The protein below binds the small molecule below.
Small molecule (SMILES): Cc1cc(CCCCCCCOc2ccc(C3=NCCO3)cc2)on1

Sequence of chain 41.C:
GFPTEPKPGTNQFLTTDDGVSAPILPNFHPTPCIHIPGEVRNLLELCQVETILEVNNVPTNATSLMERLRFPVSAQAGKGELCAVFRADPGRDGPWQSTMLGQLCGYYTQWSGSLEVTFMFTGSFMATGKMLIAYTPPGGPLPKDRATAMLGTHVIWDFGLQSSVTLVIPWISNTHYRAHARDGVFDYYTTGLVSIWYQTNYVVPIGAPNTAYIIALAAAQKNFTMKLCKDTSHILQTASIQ

Binding-site contacts:
Ligand atom C2B contacts residue TYR201 of chain 41.A at 3.5 Å (hydrophobic).
Ligand atom C4B contacts residue ILE113 of chain 41.A at 4.0 Å (hydrophobic).
Ligand atom C3B contacts residue TRP203 of chain 41.A at 3.1 Å (hydrophobic).
Ligand atom C5A contacts residue ASP112 of chain 41.A at 4.0 Å.
Ligand atom C31 contacts residue ILE24 of chain 41.C at 3.6 Å (hydrophobic).
Ligand atom C2A contacts residue TRP203 of chain 41.A at 3.6 Å (hydrophobic).
Ligand atom N2 contacts residue PHE233 of chain 41.A at 3.7 Å.
Ligand atom C3B contacts residue ASN228 of chain 41.A at 4.0 Å.
Ligand atom C5B contacts residue ASP112 of chain 41.A at 4.0 Å.
Ligand atom O1 contacts residue PHE233 of chain 41.A at 3.1 Å.
Ligand atom C5A contacts residue ASN228 of chain 41.A at 4.0 Å.
Ligand atom C31 contacts residue PRO177 of chain 41.A at 3.9 Å (hydrophobic).
Ligand atom C4C contacts residue VAL192 of chain 41.A at 3.5 Å (hydrophobic).
Ligand atom C2C contacts residue VAL192 of chain 41.A at 3.7 Å (hydrophobic).
Ligand atom C4A contacts residue THR114 of chain 41.A at 3.5 Å.
Ligand atom C4B contacts residue TRP203 of chain 41.A at 3.5 Å (hydrophobic).
Ligand atom O1A contacts residue TRP203 of chain 41.A at 3.3 Å.
Ligand atom N3A contacts residue THR114 of chain 41.A at 4.0 Å.
Ligand atom C2C contacts residue PHE155 of chain 41.A at 3.9 Å (hydrophobic).
Ligand atom C5C contacts residue PHE135 of chain 41.A at 3.5 Å (hydrophobic).
Ligand atom N3A contacts residue ILE113 of chain 41.A at 3.8 Å.
Ligand atom O1B contacts residue TYR201 of chain 41.A at 3.4 Å.
Ligand atom C4C contacts residue PHE135 of chain 41.A at 3.8 Å (hydrophobic).
Ligand atom C4A contacts residue ASP112 of chain 41.A at 2.6 Å.
Ligand atom N3A contacts residue ASP112 of chain 41.A at 2.5 Å (salt-bridge).
Ligand atom C6C contacts residue TYR201 of chain 41.A at 3.9 Å (hydrophobic).
Ligand atom C2B contacts residue TRP203 of chain 41.A at 4.0 Å (hydrophobic).
Ligand atom N2 contacts residue PHE155 of chain 41.A at 3.5 Å.
Ligand atom C5B contacts residue ILE113 of chain 41.A at 3.5 Å (hydrophobic).
Ligand atom O1A contacts residue ASN228 of chain 41.A at 3.7 Å.
Ligand atom C5B contacts residue ILE111 of chain 41.A at 3.9 Å (hydrophobic).
Ligand atom C4 contacts residue ILE24 of chain 41.C at 4.0 Å (hydrophobic).
Ligand atom C3C contacts residue PHE135 of chain 41.A at 3.8 Å (hydrophobic).
Ligand atom C2A contacts residue ASP112 of chain 41.A at 3.8 Å.
Ligand atom C5 contacts residue PHE155 of chain 41.A at 3.9 Å (hydrophobic).
Ligand atom C5 contacts residue PHE233 of chain 41.A at 4.0 Å (hydrophobic).
Ligand atom O1 contacts residue PHE155 of chain 41.A at 3.4 Å.
Ligand atom C5C contacts residue ILE111 of chain 41.A at 3.8 Å (hydrophobic).
Ligand atom C6B contacts residue ILE113 of chain 41.A at 4.0 Å (hydrophobic).
Ligand atom C31 contacts residue VAL179 of chain 41.A at 3.3 Å (hydrophobic).

Sequence of chain 42.C:
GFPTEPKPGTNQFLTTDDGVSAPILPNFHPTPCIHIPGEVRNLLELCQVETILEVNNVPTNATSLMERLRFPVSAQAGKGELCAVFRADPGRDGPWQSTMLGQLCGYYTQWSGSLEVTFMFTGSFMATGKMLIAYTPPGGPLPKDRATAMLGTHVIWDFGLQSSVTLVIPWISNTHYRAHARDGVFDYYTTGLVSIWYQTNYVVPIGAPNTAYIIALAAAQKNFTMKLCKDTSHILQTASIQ

Sequence of chain 41.A:
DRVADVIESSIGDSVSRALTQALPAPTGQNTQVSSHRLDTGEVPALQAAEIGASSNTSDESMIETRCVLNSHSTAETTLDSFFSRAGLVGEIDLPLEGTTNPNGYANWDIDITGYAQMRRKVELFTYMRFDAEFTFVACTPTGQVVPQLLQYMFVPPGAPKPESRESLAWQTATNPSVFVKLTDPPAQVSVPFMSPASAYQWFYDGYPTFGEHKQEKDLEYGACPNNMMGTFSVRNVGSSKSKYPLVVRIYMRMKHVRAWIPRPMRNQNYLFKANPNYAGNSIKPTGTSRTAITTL